Sequence of chain 1.G:
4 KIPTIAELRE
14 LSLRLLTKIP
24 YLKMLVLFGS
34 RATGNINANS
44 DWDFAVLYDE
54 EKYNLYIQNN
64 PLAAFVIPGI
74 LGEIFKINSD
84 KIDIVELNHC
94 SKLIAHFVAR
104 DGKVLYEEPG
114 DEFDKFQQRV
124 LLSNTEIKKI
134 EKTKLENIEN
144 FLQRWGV

Binding-site contacts:
Ligand atom N9 contacts residue ILE97 of chain 1.G at 3.9 Å.
Ligand atom C6 contacts residue TYR109 of chain 1.D at 4.1 Å (hydrophobic).
Ligand atom N7 contacts residue TYR109 of chain 1.D at 3.1 Å (h-bond).
Ligand atom OP2 contacts residue ILE8 of chain 1.C at 3.8 Å.
Ligand atom C2 contacts residue LEU96 of chain 1.G at 3.7 Å (hydrophobic).
Ligand atom C2' contacts residue ILE8 of chain 1.C at 3.4 Å (hydrophobic).
Ligand atom C2' contacts residue PHE100 of chain 1.G at 3.7 Å (hydrophobic).
Ligand atom C5' contacts residue GLY32 of chain 1.G at 3.9 Å.
Ligand atom N7 contacts residue ILE97 of chain 1.G at 4.1 Å.
Ligand atom N3 contacts residue ILE8 of chain 1.C at 3.3 Å.
Ligand atom C4 contacts residue ILE97 of chain 1.G at 4.0 Å (hydrophobic).
Ligand atom C3' contacts residue ILE8 of chain 1.C at 4.2 Å (hydrophobic).
Ligand atom O4' contacts residue PHE31 of chain 1.G at 3.6 Å.
Ligand atom N6 contacts residue TYR109 of chain 1.D at 3.4 Å (h-bond).
Ligand atom C8 contacts residue ILE97 of chain 1.G at 4.0 Å (hydrophobic).
Ligand atom OP1 contacts residue HIS61 of chain 1.C at 4.1 Å.
Ligand atom OP1 contacts residue TYR109 of chain 1.D at 2.5 Å (h-bond).
Ligand atom C1' contacts residue ILE97 of chain 1.G at 4.1 Å (hydrophobic).
Ligand atom N7 contacts residue ARG12 of chain 1.C at 3.3 Å (salt-bridge).
Ligand atom OP2 contacts residue ARG12 of chain 1.C at 3.7 Å.
Ligand atom C5 contacts residue ARG12 of chain 1.C at 4.0 Å.
Ligand atom C2 contacts residue ILE97 of chain 1.G at 4.2 Å (hydrophobic).
Ligand atom N3 contacts residue ILE97 of chain 1.G at 4.0 Å.
Ligand atom C5 contacts residue ILE97 of chain 1.G at 4.3 Å (hydrophobic).
Ligand atom C5 contacts residue TYR109 of chain 1.D at 3.9 Å (hydrophobic).
Ligand atom C2 contacts residue ILE8 of chain 1.C at 3.7 Å (hydrophobic).
Ligand atom OP2 contacts residue TYR109 of chain 1.D at 2.5 Å (h-bond).
Ligand atom C8 contacts residue TYR109 of chain 1.D at 3.2 Å (hydrophobic).
Ligand atom O4' contacts residue TYR109 of chain 1.D at 3.6 Å.
Ligand atom C1' contacts residue PHE31 of chain 1.G at 4.2 Å (hydrophobic).
Ligand atom N1 contacts residue THR11 of chain 1.C at 4.2 Å.
Ligand atom C8 contacts residue ARG12 of chain 1.C at 4.1 Å.
Ligand atom C4' contacts residue PHE31 of chain 1.G at 4.0 Å (hydrophobic).
Ligand atom C4 contacts residue ILE8 of chain 1.C at 4.1 Å (hydrophobic).
Ligand atom C3' contacts residue PHE100 of chain 1.G at 3.8 Å (hydrophobic).
Ligand atom N6 contacts residue ARG12 of chain 1.C at 4.1 Å.
Ligand atom C4' contacts residue TYR109 of chain 1.D at 4.1 Å (hydrophobic).
Ligand atom C5' contacts residue TYR109 of chain 1.D at 3.3 Å (hydrophobic).
Ligand atom O5' contacts residue TYR109 of chain 1.D at 2.9 Å (h-bond).
Ligand atom P contacts residue TYR109 of chain 1.D at 1.7 Å.

This protein binds this small molecule.
Small molecule (SMILES): Nc1ncnc2c1ncn2[C@H]1CC[C@@H](COP(=O)(O)O)O1

Sequence of chain 1.D:
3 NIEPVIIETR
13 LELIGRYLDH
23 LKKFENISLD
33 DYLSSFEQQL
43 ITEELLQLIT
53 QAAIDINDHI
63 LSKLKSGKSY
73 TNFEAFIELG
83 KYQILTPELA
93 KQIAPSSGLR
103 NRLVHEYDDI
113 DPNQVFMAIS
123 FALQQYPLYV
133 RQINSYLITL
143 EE

Sequence of chain 1.C:
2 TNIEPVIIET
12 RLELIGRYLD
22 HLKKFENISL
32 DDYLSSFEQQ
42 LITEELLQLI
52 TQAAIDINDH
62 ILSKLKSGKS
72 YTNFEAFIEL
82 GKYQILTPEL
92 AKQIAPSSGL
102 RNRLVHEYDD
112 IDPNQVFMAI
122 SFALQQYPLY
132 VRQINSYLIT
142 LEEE